A protein and the small-molecule ligand that binds it are described below.
Small molecule (SMILES): CN(Cc1cnc2nc(N)nc(N)c2n1)c1ccc(C(=O)N[C@@H](CCC(=O)O)C(=O)O)cc1

Binding-site contacts:
Ligand atom C4 contacts residue TRP29 of chain 1.A at 3.8 Å (hydrophobic).
Ligand atom CM contacts residue LEU43 of chain 1.A at 3.7 Å (hydrophobic).
Ligand atom N8 contacts residue LEU51 of chain 1.A at 3.8 Å.
Ligand atom N3 contacts residue TRP29 of chain 1.A at 3.2 Å.
Ligand atom NA4 contacts residue VAL120 of chain 1.A at 2.6 Å (h-bond).
Ligand atom C4 contacts residue NDP1 of chain 1.C at 3.5 Å.
Ligand atom C2 contacts residue GLU50 of chain 1.A at 3.5 Å.
Ligand atom C contacts residue LEU78 of chain 1.A at 3.8 Å (hydrophobic).
Ligand atom O1 contacts residue ARG81 of chain 1.A at 2.8 Å (salt-bridge).
Ligand atom CT contacts residue LYS55 of chain 1.A at 3.5 Å.
Ligand atom C7 contacts residue LEU43 of chain 1.A at 3.4 Å (hydrophobic).
Ligand atom NA2 contacts residue GLU50 of chain 1.A at 2.7 Å (salt-bridge).
Ligand atom C4 contacts residue ILE28 of chain 1.A at 3.7 Å (hydrophobic).
Ligand atom O1 contacts residue LYS55 of chain 1.A at 3.3 Å.
Ligand atom C4 contacts residue VAL120 of chain 1.A at 3.8 Å (hydrophobic).
Ligand atom CD contacts residue LEU51 of chain 1.A at 3.7 Å (hydrophobic).
Ligand atom NA2 contacts residue ILE28 of chain 1.A at 3.8 Å.
Ligand atom O1 contacts residue PHE54 of chain 1.A at 3.5 Å.
Ligand atom NA2 contacts residue THR139 of chain 1.A at 3.8 Å.
Ligand atom C8A contacts residue GLU50 of chain 1.A at 3.8 Å.
Ligand atom OE1 contacts residue GLN52 of chain 1.A at 3.5 Å.
Ligand atom N5 contacts residue NDP1 of chain 1.C at 3.4 Å.
Ligand atom C4A contacts residue PHE54 of chain 1.A at 3.8 Å (hydrophobic).
Ligand atom CT contacts residue ARG81 of chain 1.A at 3.4 Å.
Ligand atom N3 contacts residue ILE28 of chain 1.A at 3.5 Å.
Ligand atom NA4 contacts residue ILE28 of chain 1.A at 3.0 Å (h-bond).
Ligand atom O2 contacts residue ARG81 of chain 1.A at 2.7 Å (salt-bridge).
Ligand atom C2 contacts residue TRP29 of chain 1.A at 3.7 Å (hydrophobic).
Ligand atom N contacts residue LEU78 of chain 1.A at 3.8 Å.
Ligand atom N5 contacts residue VAL120 of chain 1.A at 3.7 Å.
Ligand atom C4A contacts residue NDP1 of chain 1.C at 3.6 Å.
Ligand atom NA4 contacts residue PHE54 of chain 1.A at 3.6 Å.
Ligand atom N1 contacts residue GLU50 of chain 1.A at 2.8 Å (salt-bridge).
Ligand atom C4 contacts residue PHE54 of chain 1.A at 3.6 Å (hydrophobic).
Ligand atom NA2 contacts residue TRP29 of chain 1.A at 3.6 Å.
Ligand atom CB contacts residue LEU51 of chain 1.A at 3.8 Å (hydrophobic).
Ligand atom O2 contacts residue LYS55 of chain 1.A at 3.3 Å.
Ligand atom N8 contacts residue LEU43 of chain 1.A at 3.4 Å.
Ligand atom N3 contacts residue PHE54 of chain 1.A at 3.7 Å.
Ligand atom C2 contacts residue ALA30 of chain 1.A at 3.8 Å (hydrophobic).

Sequence of chain 1.A:
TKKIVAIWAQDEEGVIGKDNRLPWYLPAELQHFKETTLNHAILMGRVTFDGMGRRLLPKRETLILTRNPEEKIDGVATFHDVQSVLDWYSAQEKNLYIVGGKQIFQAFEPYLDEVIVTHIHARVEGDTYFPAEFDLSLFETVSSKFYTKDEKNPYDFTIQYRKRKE